Sequence of chain 1.D:
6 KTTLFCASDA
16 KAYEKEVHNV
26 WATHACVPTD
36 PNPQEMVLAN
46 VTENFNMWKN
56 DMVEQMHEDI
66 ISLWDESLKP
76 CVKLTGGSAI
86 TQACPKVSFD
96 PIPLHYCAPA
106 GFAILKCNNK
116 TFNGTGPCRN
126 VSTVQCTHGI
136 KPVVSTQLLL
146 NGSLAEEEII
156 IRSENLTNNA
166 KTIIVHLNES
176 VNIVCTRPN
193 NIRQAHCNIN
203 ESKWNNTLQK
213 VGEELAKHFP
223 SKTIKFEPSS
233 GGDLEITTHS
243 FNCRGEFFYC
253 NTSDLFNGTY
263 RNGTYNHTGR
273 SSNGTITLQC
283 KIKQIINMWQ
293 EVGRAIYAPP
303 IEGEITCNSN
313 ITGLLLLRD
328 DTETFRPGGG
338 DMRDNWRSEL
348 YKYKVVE

The protein below binds the small molecule below.
Small molecule (SMILES): CC(=O)N[C@@H]1[C@@H](O)[C@H](O)[C@@H](CO)O[C@H]1O

Binding-site contacts:
Ligand atom C3 contacts residue ASN253 of chain 1.D at 3.8 Å.
Ligand atom O6 contacts residue ASN253 of chain 1.D at 4.4 Å.
Ligand atom C5 contacts residue SER255 of chain 1.D at 3.7 Å.
Ligand atom O5 contacts residue SER255 of chain 1.D at 3.4 Å (h-bond).
Ligand atom O7 contacts residue ASN253 of chain 1.D at 3.5 Å (h-bond).
Ligand atom O5 contacts residue ASN253 of chain 1.D at 2.3 Å (h-bond).
Ligand atom C5 contacts residue ASN253 of chain 1.D at 3.6 Å.
Ligand atom C7 contacts residue ASN253 of chain 1.D at 3.4 Å.
Ligand atom C8 contacts residue THR240 of chain 1.D at 3.6 Å.
Ligand atom C2 contacts residue ASN253 of chain 1.D at 2.5 Å.
Ligand atom C1 contacts residue SER255 of chain 1.D at 3.5 Å.
Ligand atom C1 contacts residue ASN253 of chain 1.D at 1.4 Å.
Ligand atom O6 contacts residue SER255 of chain 1.D at 4.3 Å.
Ligand atom C4 contacts residue ASN253 of chain 1.D at 4.2 Å.
Ligand atom C6 contacts residue SER255 of chain 1.D at 4.2 Å.
Ligand atom C8 contacts residue THR239 of chain 1.D at 4.0 Å.
Ligand atom C8 contacts residue LEU236 of chain 1.D at 3.9 Å (hydrophobic).
Ligand atom N2 contacts residue ASN253 of chain 1.D at 2.9 Å (h-bond).